Sequence of chain 2.A:
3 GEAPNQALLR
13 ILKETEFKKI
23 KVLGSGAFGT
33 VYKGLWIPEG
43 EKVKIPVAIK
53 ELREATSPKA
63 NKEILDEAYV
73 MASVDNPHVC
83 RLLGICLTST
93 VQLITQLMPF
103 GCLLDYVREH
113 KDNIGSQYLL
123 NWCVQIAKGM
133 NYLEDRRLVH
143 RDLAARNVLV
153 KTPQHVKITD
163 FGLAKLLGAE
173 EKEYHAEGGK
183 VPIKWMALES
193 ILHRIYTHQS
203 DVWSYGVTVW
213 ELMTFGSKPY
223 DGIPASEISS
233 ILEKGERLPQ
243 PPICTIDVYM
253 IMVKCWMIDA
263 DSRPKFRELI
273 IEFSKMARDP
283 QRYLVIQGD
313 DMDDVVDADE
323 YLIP

Binding-site contacts:
Ligand atom C34 contacts residue PHE30 of chain 2.A at 3.7 Å (hydrophobic).
Ligand atom C20 contacts residue LYS52 of chain 2.A at 3.5 Å.
Ligand atom C30 contacts residue ASN149 of chain 2.A at 3.7 Å.
Ligand atom C19 contacts residue LYS52 of chain 2.A at 3.5 Å.
Ligand atom C7 contacts residue THR97 of chain 2.A at 3.8 Å.
Ligand atom N6 contacts residue ALA50 of chain 2.A at 3.6 Å.
Ligand atom C11 contacts residue GLY103 of chain 2.A at 3.8 Å.
Ligand atom O33 contacts residue PHE30 of chain 2.A at 3.4 Å.
Ligand atom C7 contacts residue GLN98 of chain 2.A at 3.2 Å.
Ligand atom C19 contacts residue ALA50 of chain 2.A at 3.7 Å (hydrophobic).
Ligand atom C10 contacts residue GLY103 of chain 2.A at 3.8 Å.
Ligand atom N8 contacts residue LEU151 of chain 2.A at 3.3 Å.
Ligand atom C23 contacts residue VAL33 of chain 2.A at 3.6 Å (hydrophobic).
Ligand atom C12 contacts residue GLY103 of chain 2.A at 3.8 Å.
Ligand atom O contacts residue ASP162 of chain 2.A at 2.5 Å (salt-bridge).
Ligand atom C15 contacts residue GLY103 of chain 2.A at 3.7 Å.
Ligand atom N32 contacts residue ASP162 of chain 2.A at 3.6 Å (salt-bridge).
Ligand atom C34 contacts residue ASP162 of chain 2.A at 3.0 Å.
Ligand atom C20 contacts residue THR97 of chain 2.A at 3.4 Å.
Ligand atom C5 contacts residue LEU151 of chain 2.A at 3.6 Å (hydrophobic).
Ligand atom N6 contacts residue LEU151 of chain 2.A at 3.8 Å.
Ligand atom C20 contacts residue LEU95 of chain 2.A at 3.8 Å (hydrophobic).
Ligand atom C9 contacts residue LEU151 of chain 2.A at 3.3 Å (hydrophobic).
Ligand atom C18 contacts residue ALA50 of chain 2.A at 3.7 Å (hydrophobic).
Ligand atom N6 contacts residue MET100 of chain 2.A at 3.0 Å (h-bond).
Ligand atom C14 contacts residue LEU25 of chain 2.A at 3.8 Å (hydrophobic).
Ligand atom C contacts residue ASP162 of chain 2.A at 3.7 Å.
Ligand atom C30 contacts residue ARG148 of chain 2.A at 3.6 Å.
Ligand atom C7 contacts residue LEU151 of chain 2.A at 3.5 Å (hydrophobic).
Ligand atom O3 contacts residue MET100 of chain 2.A at 3.3 Å (h-bond).
Ligand atom C19 contacts residue THR97 of chain 2.A at 3.4 Å.
Ligand atom C4 contacts residue MET100 of chain 2.A at 3.8 Å (hydrophobic).
Ligand atom C13 contacts residue GLY103 of chain 2.A at 3.8 Å.
Ligand atom N6 contacts residue GLN98 of chain 2.A at 3.6 Å.
Ligand atom C7 contacts residue ALA50 of chain 2.A at 3.5 Å (hydrophobic).
Ligand atom C15 contacts residue MET100 of chain 2.A at 3.6 Å (hydrophobic).
Ligand atom C35 contacts residue ASN149 of chain 2.A at 3.7 Å.
Ligand atom C14 contacts residue GLY103 of chain 2.A at 3.7 Å.
Ligand atom C14 contacts residue PRO101 of chain 2.A at 3.4 Å (hydrophobic).
Ligand atom N32 contacts residue ASN149 of chain 2.A at 3.5 Å (h-bond).

This protein binds this small molecule.
Small molecule (SMILES): CN(C)CCC(=O)Nc1cccc(-c2c(-c3ccccc3)oc3ncnc(N[C@H](CO)c4ccccc4)c23)c1